A protein and the small-molecule ligand that binds it are described below.
Small molecule (SMILES): Nc1nc2c(c(=O)[nH]1)N=C(CO)CN2

Sequence of chain 3.A:
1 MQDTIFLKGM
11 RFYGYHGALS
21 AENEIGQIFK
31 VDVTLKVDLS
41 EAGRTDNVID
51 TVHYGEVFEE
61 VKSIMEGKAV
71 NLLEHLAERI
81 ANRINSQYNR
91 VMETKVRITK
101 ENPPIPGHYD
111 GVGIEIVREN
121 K

Binding-site contacts:
Ligand atom N6 contacts residue ILE5 of chain 3.A at 3.1 Å.
Ligand atom O4 contacts residue ALA18 of chain 2.A at 4.0 Å.
Ligand atom C6 contacts residue GLU74 of chain 2.A at 3.7 Å.
Ligand atom C2 contacts residue ALA18 of chain 2.A at 4.0 Å (hydrophobic).
Ligand atom C10 contacts residue HIS53 of chain 3.A at 3.9 Å.
Ligand atom C11 contacts residue LYS100 of chain 2.A at 3.8 Å.
Ligand atom N7 contacts residue TYR54 of chain 3.A at 3.1 Å.
Ligand atom C10 contacts residue TYR54 of chain 3.A at 3.0 Å (hydrophobic).
Ligand atom N5 contacts residue VAL52 of chain 3.A at 3.2 Å (h-bond).
Ligand atom C6 contacts residue VAL52 of chain 3.A at 3.1 Å (hydrophobic).
Ligand atom O4 contacts residue TYR54 of chain 3.A at 3.0 Å (h-bond).
Ligand atom N4 contacts residue TYR54 of chain 3.A at 3.2 Å.
Ligand atom C6 contacts residue TYR54 of chain 3.A at 3.0 Å (hydrophobic).
Ligand atom N7 contacts residue GLU74 of chain 2.A at 3.0 Å (salt-bridge).
Ligand atom C9 contacts residue TYR54 of chain 3.A at 2.7 Å (hydrophobic).
Ligand atom C3 contacts residue TYR54 of chain 3.A at 3.2 Å (hydrophobic).
Ligand atom N6 contacts residue TYR54 of chain 3.A at 3.6 Å.
Ligand atom C8 contacts residue LEU72 of chain 2.A at 3.8 Å (hydrophobic).
Ligand atom C3 contacts residue HIS53 of chain 3.A at 3.3 Å.
Ligand atom O8 contacts residue LEU73 of chain 2.A at 2.9 Å (h-bond).
Ligand atom C11 contacts residue ALA18 of chain 2.A at 3.1 Å (hydrophobic).
Ligand atom C2 contacts residue TYR54 of chain 3.A at 3.0 Å (hydrophobic).
Ligand atom N4 contacts residue HIS53 of chain 3.A at 3.3 Å (h-bond).
Ligand atom N6 contacts residue GLU74 of chain 2.A at 3.0 Å (salt-bridge).
Ligand atom N6 contacts residue THR51 of chain 3.A at 4.0 Å.
Ligand atom N4 contacts residue GLY55 of chain 3.A at 3.9 Å.
Ligand atom C11 contacts residue GLU22 of chain 2.A at 3.2 Å.
Ligand atom O8 contacts residue ASN71 of chain 2.A at 4.0 Å.
Ligand atom N5 contacts residue HIS53 of chain 3.A at 3.2 Å.
Ligand atom N5 contacts residue TYR54 of chain 3.A at 2.4 Å (h-bond).
Ligand atom C8 contacts residue TYR54 of chain 3.A at 2.8 Å (hydrophobic).
Ligand atom O8 contacts residue TYR54 of chain 3.A at 3.4 Å.
Ligand atom C8 contacts residue GLU74 of chain 2.A at 3.6 Å.
Ligand atom O8 contacts residue GLU74 of chain 2.A at 3.5 Å (salt-bridge).
Ligand atom O4 contacts residue LYS100 of chain 2.A at 3.7 Å.
Ligand atom O4 contacts residue GLU22 of chain 2.A at 2.6 Å (salt-bridge).
Ligand atom N6 contacts residue VAL52 of chain 3.A at 2.4 Å (h-bond).
Ligand atom O8 contacts residue LEU72 of chain 2.A at 3.3 Å.
Ligand atom C11 contacts residue TYR54 of chain 3.A at 3.3 Å (hydrophobic).
Ligand atom N1 contacts residue TYR54 of chain 3.A at 2.8 Å (h-bond).

Sequence of chain 2.A:
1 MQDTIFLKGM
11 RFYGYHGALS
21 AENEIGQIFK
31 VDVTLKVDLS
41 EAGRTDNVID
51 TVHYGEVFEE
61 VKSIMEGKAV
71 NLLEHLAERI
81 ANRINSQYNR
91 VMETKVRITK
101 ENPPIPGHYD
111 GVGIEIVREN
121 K